Binding-site contacts:
Ligand atom O7 contacts residue ASN65 of chain 2.A at 3.8 Å.
Ligand atom C3 contacts residue TRP357 of chain 2.A at 4.0 Å (hydrophobic).
Ligand atom C1 contacts residue ASN65 of chain 2.A at 1.5 Å.
Ligand atom C5 contacts residue ASN65 of chain 2.A at 3.8 Å.
Ligand atom C2 contacts residue TRP357 of chain 2.A at 4.2 Å (hydrophobic).
Ligand atom C2 contacts residue ASN65 of chain 2.A at 2.5 Å.
Ligand atom N2 contacts residue ASN65 of chain 2.A at 3.0 Å (h-bond).
Ligand atom C4 contacts residue ASN65 of chain 2.A at 4.3 Å.
Ligand atom O5 contacts residue ASN65 of chain 2.A at 2.5 Å (h-bond).
Ligand atom C3 contacts residue ASN65 of chain 2.A at 3.9 Å.
Ligand atom O4 contacts residue TRP357 of chain 2.A at 4.2 Å.
Ligand atom C4 contacts residue TRP357 of chain 2.A at 4.4 Å (hydrophobic).
Ligand atom C5 contacts residue TRP357 of chain 2.A at 3.9 Å (hydrophobic).
Ligand atom C7 contacts residue ASN65 of chain 2.A at 3.7 Å.
Ligand atom C7 contacts residue TRP357 of chain 2.A at 3.7 Å (hydrophobic).
Ligand atom C1 contacts residue TRP357 of chain 2.A at 3.9 Å (hydrophobic).
Ligand atom C8 contacts residue TRP357 of chain 2.A at 3.2 Å (hydrophobic).
Ligand atom O5 contacts residue TRP357 of chain 2.A at 4.4 Å.
Ligand atom N2 contacts residue TRP357 of chain 2.A at 3.3 Å (h-bond).

Sequence of chain 2.A:
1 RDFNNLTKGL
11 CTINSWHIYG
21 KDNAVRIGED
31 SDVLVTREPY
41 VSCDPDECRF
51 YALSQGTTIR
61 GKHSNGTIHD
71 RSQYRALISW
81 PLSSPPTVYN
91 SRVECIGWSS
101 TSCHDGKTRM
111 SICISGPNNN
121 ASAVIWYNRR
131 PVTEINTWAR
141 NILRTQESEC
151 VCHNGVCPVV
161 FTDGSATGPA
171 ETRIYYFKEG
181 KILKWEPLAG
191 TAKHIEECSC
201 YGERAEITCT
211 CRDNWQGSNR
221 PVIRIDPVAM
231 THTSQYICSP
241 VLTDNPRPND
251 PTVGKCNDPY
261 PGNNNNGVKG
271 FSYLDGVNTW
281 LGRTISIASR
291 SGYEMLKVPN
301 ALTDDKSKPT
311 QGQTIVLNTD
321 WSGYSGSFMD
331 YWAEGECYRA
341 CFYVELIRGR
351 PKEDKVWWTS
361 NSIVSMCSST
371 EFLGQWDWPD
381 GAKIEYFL

The protein below binds the small molecule below.
Small molecule (SMILES): CC(=O)N[C@@H]1[C@@H](O)[C@H](O)[C@@H](CO)O[C@H]1O